The protein below binds the small molecule below.
Small molecule (SMILES): OC[C@H]1[C@@H]2[C@@H](O)[C@H](O)[C@@H](CO)N2C[C@@H]1O

Binding-site contacts:
Ligand atom O3 contacts residue ASP130 of chain 1.D at 2.5 Å (salt-bridge).
Ligand atom O1 contacts residue TRP490 of chain 1.D at 3.5 Å.
Ligand atom C3 contacts residue TYR482 of chain 1.D at 3.6 Å (hydrophobic).
Ligand atom O1 contacts residue GLY280 of chain 1.D at 2.6 Å (h-bond).
Ligand atom N4 contacts residue GLC1 of chain 1.KA at 2.7 Å (h-bond).
Ligand atom C9 contacts residue GLC1 of chain 1.KA at 3.7 Å.
Ligand atom O4 contacts residue TRP417 of chain 1.D at 2.6 Å (h-bond).
Ligand atom C6 contacts residue GLC1 of chain 1.KA at 4.0 Å.
Ligand atom O2 contacts residue TRP129 of chain 1.D at 3.1 Å (h-bond).
Ligand atom C2 contacts residue ASP282 of chain 1.D at 3.5 Å.
Ligand atom C6 contacts residue ASP130 of chain 1.D at 3.3 Å.
Ligand atom C3 contacts residue GLC1 of chain 1.KA at 2.4 Å.
Ligand atom O2 contacts residue TYR127 of chain 1.D at 4.0 Å.
Ligand atom O4 contacts residue GLN416 of chain 1.D at 3.8 Å.
Ligand atom O2 contacts residue GLC1 of chain 1.KA at 4.0 Å.
Ligand atom C1 contacts residue GLC1 of chain 1.KA at 2.4 Å.
Ligand atom C6 contacts residue GLN177 of chain 1.D at 4.1 Å.
Ligand atom C9 contacts residue GLN416 of chain 1.D at 3.7 Å.
Ligand atom C4 contacts residue TRP129 of chain 1.D at 4.0 Å (hydrophobic).
Ligand atom C6 contacts residue TRP490 of chain 1.D at 3.6 Å (hydrophobic).
Ligand atom C7 contacts residue ASP130 of chain 1.D at 4.0 Å.
Ligand atom C6 contacts residue TRP129 of chain 1.D at 3.8 Å (hydrophobic).
Ligand atom O2 contacts residue GLN177 of chain 1.D at 2.9 Å (h-bond).
Ligand atom O4 contacts residue ASP282 of chain 1.D at 2.7 Å (salt-bridge).
Ligand atom C9 contacts residue ASP282 of chain 1.D at 3.6 Å.
Ligand atom C4 contacts residue GLC1 of chain 1.KA at 3.4 Å.
Ligand atom O1 contacts residue TRP417 of chain 1.D at 3.3 Å.
Ligand atom C3 contacts residue PHE123 of chain 1.D at 3.2 Å (hydrophobic).
Ligand atom C5 contacts residue GLC1 of chain 1.KA at 3.1 Å.
Ligand atom C7 contacts residue GLC1 of chain 1.KA at 3.2 Å.
Ligand atom C4 contacts residue TRP490 of chain 1.D at 4.1 Å (hydrophobic).
Ligand atom C9 contacts residue TRP417 of chain 1.D at 3.9 Å (hydrophobic).
Ligand atom C4 contacts residue GLY280 of chain 1.D at 3.6 Å.
Ligand atom O3 contacts residue PHE488 of chain 1.D at 3.3 Å.
Ligand atom O1 contacts residue TRP129 of chain 1.D at 3.3 Å (h-bond).
Ligand atom C1 contacts residue ASP282 of chain 1.D at 3.4 Å.
Ligand atom C8 contacts residue ASP130 of chain 1.D at 3.2 Å.
Ligand atom C9 contacts residue TYR482 of chain 1.D at 3.5 Å (hydrophobic).
Ligand atom O2 contacts residue ASP130 of chain 1.D at 2.6 Å (salt-bridge).
Ligand atom C2 contacts residue GLC1 of chain 1.KA at 1.4 Å.

Sequence of chain 1.D:
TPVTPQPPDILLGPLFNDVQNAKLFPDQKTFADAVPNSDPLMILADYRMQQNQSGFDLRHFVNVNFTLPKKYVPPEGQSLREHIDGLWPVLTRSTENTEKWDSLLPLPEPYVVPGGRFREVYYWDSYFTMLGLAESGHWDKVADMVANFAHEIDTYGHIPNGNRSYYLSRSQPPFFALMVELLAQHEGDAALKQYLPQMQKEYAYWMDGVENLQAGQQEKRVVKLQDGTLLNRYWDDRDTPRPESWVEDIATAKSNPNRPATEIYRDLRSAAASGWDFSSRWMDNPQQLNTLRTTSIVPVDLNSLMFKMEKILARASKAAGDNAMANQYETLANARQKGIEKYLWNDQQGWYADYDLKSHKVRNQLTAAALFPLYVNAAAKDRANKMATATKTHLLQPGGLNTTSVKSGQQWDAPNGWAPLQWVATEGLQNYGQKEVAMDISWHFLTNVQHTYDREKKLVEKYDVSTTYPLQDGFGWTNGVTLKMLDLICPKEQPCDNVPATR